Binding-site contacts:
Ligand atom O1B contacts residue ARG291 of chain 1.A at 3.1 Å (salt-bridge).
Ligand atom C2 contacts residue TYR325 of chain 1.A at 3.1 Å (hydrophobic).
Ligand atom O8 contacts residue GLU196 of chain 1.A at 3.4 Å (salt-bridge).
Ligand atom C1 contacts residue ARG291 of chain 1.A at 3.7 Å.
Ligand atom C4 contacts residue TYR325 of chain 1.A at 3.5 Å (hydrophobic).
Ligand atom C10 contacts residue ARG71 of chain 1.A at 3.9 Å.
Ligand atom C3 contacts residue ASP70 of chain 1.A at 3.6 Å.
Ligand atom O10 contacts residue ASP70 of chain 1.A at 3.5 Å.
Ligand atom O6 contacts residue GLU197 of chain 1.A at 3.3 Å (salt-bridge).
Ligand atom O8 contacts residue ARG212 of chain 1.A at 3.5 Å.
Ligand atom C9 contacts residue GLU196 of chain 1.A at 3.4 Å.
Ligand atom C4 contacts residue GLU38 of chain 1.A at 3.6 Å.
Ligand atom C11 contacts residue TRP98 of chain 1.A at 3.8 Å (hydrophobic).
Ligand atom O1A contacts residue ARG212 of chain 1.A at 3.2 Å (salt-bridge).
Ligand atom C1 contacts residue TYR325 of chain 1.A at 3.2 Å (hydrophobic).
Ligand atom C5 contacts residue ASP70 of chain 1.A at 3.7 Å.
Ligand atom O9 contacts residue ARG144 of chain 1.A at 3.2 Å (salt-bridge).
Ligand atom C9 contacts residue ALA166 of chain 1.A at 3.6 Å (hydrophobic).
Ligand atom C3 contacts residue TYR325 of chain 1.A at 3.0 Å (hydrophobic).
Ligand atom C3 contacts residue GLU38 of chain 1.A at 3.5 Å.
Ligand atom C3 contacts residue ARG37 of chain 1.A at 3.7 Å.
Ligand atom O6 contacts residue TYR325 of chain 1.A at 2.6 Å (h-bond).
Ligand atom O6 contacts residue ARG212 of chain 1.A at 3.3 Å (salt-bridge).
Ligand atom O1B contacts residue ARG37 of chain 1.A at 2.9 Å (salt-bridge).
Ligand atom O9 contacts residue GLU196 of chain 1.A at 2.6 Å (salt-bridge).
Ligand atom O4 contacts residue GLU38 of chain 1.A at 3.1 Å (salt-bridge).
Ligand atom O7 contacts residue ASP70 of chain 1.A at 3.9 Å.
Ligand atom O1B contacts residue TYR325 of chain 1.A at 3.7 Å.
Ligand atom C6 contacts residue GLU197 of chain 1.A at 3.4 Å.
Ligand atom C6 contacts residue TYR325 of chain 1.A at 3.5 Å (hydrophobic).
Ligand atom C2 contacts residue ASP70 of chain 1.A at 3.7 Å.
Ligand atom O4 contacts residue ASP70 of chain 1.A at 3.2 Å.
Ligand atom O1A contacts residue ARG291 of chain 1.A at 2.9 Å (salt-bridge).
Ligand atom O10 contacts residue ARG71 of chain 1.A at 2.8 Å (salt-bridge).
Ligand atom C8 contacts residue ARG212 of chain 1.A at 3.6 Å.
Ligand atom O1A contacts residue TYR325 of chain 1.A at 3.5 Å (h-bond).
Ligand atom O2 contacts residue ASP70 of chain 1.A at 2.6 Å (salt-bridge).
Ligand atom O8 contacts residue GLU197 of chain 1.A at 3.7 Å.
Ligand atom O9 contacts residue ALA166 of chain 1.A at 3.5 Å.
Ligand atom C9 contacts residue ASN214 of chain 1.A at 3.9 Å.

Sequence of chain 1.A:
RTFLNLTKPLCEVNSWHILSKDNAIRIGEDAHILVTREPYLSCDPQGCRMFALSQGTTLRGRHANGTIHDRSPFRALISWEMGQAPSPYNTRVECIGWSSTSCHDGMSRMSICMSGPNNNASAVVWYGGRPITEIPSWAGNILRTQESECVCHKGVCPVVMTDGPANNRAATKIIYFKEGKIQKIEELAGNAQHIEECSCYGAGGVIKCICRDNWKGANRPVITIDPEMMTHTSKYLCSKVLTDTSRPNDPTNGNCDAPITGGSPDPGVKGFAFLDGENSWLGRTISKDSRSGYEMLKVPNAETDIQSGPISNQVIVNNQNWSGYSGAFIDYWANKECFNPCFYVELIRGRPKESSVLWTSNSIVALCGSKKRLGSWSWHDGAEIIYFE

This small molecule binds to this protein.
Small molecule (SMILES): CC(=O)N[C@H]1[C@H]([C@H](O)[C@H](O)CO)O[C@@](O)(C(=O)O)C[C@@H]1O